Sequence of chain 1.A:
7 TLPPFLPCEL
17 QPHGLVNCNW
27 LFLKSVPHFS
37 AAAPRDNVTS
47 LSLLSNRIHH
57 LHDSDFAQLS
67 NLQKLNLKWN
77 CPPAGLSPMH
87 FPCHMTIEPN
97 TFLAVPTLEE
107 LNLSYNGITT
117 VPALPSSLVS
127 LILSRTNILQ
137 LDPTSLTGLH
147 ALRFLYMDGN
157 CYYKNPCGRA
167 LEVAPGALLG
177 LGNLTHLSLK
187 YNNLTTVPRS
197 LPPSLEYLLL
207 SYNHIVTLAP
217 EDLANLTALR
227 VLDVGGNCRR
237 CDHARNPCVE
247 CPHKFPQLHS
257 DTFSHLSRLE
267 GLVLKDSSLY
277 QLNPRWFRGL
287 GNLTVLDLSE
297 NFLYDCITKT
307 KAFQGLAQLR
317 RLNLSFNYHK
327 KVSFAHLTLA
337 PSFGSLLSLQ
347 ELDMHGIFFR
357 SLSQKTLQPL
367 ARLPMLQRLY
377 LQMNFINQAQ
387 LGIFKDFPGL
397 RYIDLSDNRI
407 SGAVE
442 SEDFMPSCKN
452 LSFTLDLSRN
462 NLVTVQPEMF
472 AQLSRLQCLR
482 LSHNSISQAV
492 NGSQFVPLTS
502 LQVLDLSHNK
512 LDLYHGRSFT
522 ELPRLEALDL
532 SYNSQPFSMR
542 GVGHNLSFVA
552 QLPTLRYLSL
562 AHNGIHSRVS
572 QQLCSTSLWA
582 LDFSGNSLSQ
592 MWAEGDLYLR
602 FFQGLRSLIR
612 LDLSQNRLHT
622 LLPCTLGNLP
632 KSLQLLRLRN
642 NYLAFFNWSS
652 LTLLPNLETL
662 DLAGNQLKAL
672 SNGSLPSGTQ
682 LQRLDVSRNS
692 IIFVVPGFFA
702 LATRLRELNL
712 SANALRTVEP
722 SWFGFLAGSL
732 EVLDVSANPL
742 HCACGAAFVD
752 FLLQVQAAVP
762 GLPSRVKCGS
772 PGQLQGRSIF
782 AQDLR

Binding-site contacts:
Ligand atom O5 contacts residue ASN179 of chain 1.A at 2.3 Å (h-bond).
Ligand atom O5 contacts residue HIS146 of chain 1.A at 4.1 Å.
Ligand atom O7 contacts residue HIS146 of chain 1.A at 3.5 Å (h-bond).
Ligand atom C4 contacts residue ASN179 of chain 1.A at 4.2 Å.
Ligand atom C8 contacts residue ASN179 of chain 1.A at 4.5 Å.
Ligand atom C7 contacts residue ASN179 of chain 1.A at 3.4 Å.
Ligand atom C3 contacts residue ASN179 of chain 1.A at 3.8 Å.
Ligand atom C7 contacts residue GLY178 of chain 1.A at 4.3 Å.
Ligand atom C8 contacts residue GLY178 of chain 1.A at 3.8 Å.
Ligand atom O7 contacts residue GLY178 of chain 1.A at 4.4 Å.
Ligand atom N2 contacts residue HIS146 of chain 1.A at 4.4 Å.
Ligand atom N2 contacts residue ASN179 of chain 1.A at 2.9 Å (h-bond).
Ligand atom C5 contacts residue ASN179 of chain 1.A at 3.6 Å.
Ligand atom C2 contacts residue HIS146 of chain 1.A at 3.9 Å.
Ligand atom O6 contacts residue ALA147 of chain 1.A at 4.0 Å.
Ligand atom C1 contacts residue ASN179 of chain 1.A at 1.4 Å.
Ligand atom C2 contacts residue ASN179 of chain 1.A at 2.5 Å.
Ligand atom O5 contacts residue ALA147 of chain 1.A at 4.3 Å.
Ligand atom O7 contacts residue ASN179 of chain 1.A at 3.6 Å.
Ligand atom C7 contacts residue HIS146 of chain 1.A at 4.2 Å.
Ligand atom C1 contacts residue HIS146 of chain 1.A at 3.7 Å.

A small-molecule ligand and the protein it binds are described below.
Small molecule (SMILES): CC(=O)N[C@@H]1[C@@H](O)[C@H](O)[C@@H](CO)O[C@H]1O